Binding-site contacts:
Ligand atom C2 contacts residue TRP243 of chain 1.A at 3.8 Å (hydrophobic).
Ligand atom C1 contacts residue TYR65 of chain 1.A at 4.1 Å (hydrophobic).
Ligand atom C4 contacts residue TRP243 of chain 1.A at 4.0 Å (hydrophobic).
Ligand atom C8 contacts residue TYR44 of chain 1.B at 3.6 Å (hydrophobic).
Ligand atom C8 contacts residue PHE39 of chain 1.B at 3.2 Å (hydrophobic).
Ligand atom C7 contacts residue CYS170 of chain 1.A at 4.0 Å (hydrophobic).
Ligand atom C5 contacts residue CYS179 of chain 1.A at 4.2 Å (hydrophobic).
Ligand atom O contacts residue MET124 of chain 1.A at 3.5 Å.
Ligand atom C7 contacts residue CYS179 of chain 1.A at 3.5 Å (hydrophobic).
Ligand atom C7 contacts residue TYR44 of chain 1.B at 3.8 Å (hydrophobic).
Ligand atom O contacts residue CYS170 of chain 1.A at 3.1 Å (h-bond).
Ligand atom C6 contacts residue PHE176 of chain 1.A at 4.2 Å (hydrophobic).
Ligand atom C2 contacts residue TYR239 of chain 1.A at 3.9 Å (hydrophobic).
Ligand atom C4 contacts residue TYR65 of chain 1.A at 3.9 Å (hydrophobic).
Ligand atom C9 contacts residue PHE69 of chain 1.A at 4.5 Å (hydrophobic).
Ligand atom C7 contacts residue PHE176 of chain 1.A at 3.2 Å (hydrophobic).
Ligand atom C4 contacts residue TYR239 of chain 1.A at 4.0 Å (hydrophobic).
Ligand atom C6 contacts residue TYR65 of chain 1.A at 4.4 Å (hydrophobic).
Ligand atom C8 contacts residue MET124 of chain 1.A at 4.3 Å (hydrophobic).
Ligand atom C5 contacts residue ASP38 of chain 1.B at 4.3 Å.
Ligand atom C7 contacts residue ASP38 of chain 1.B at 4.3 Å.
Ligand atom C contacts residue TYR65 of chain 1.A at 4.3 Å (hydrophobic).
Ligand atom O contacts residue PHE176 of chain 1.A at 3.6 Å.
Ligand atom C9 contacts residue LEU294 of chain 1.A at 3.5 Å (hydrophobic).
Ligand atom O contacts residue TYR65 of chain 1.A at 4.4 Å.
Ligand atom C5 contacts residue TYR65 of chain 1.A at 3.8 Å (hydrophobic).
Ligand atom C9 contacts residue LEU341 of chain 1.A at 3.1 Å (hydrophobic).
Ligand atom C6 contacts residue CYS179 of chain 1.A at 3.2 Å (hydrophobic).
Ligand atom C5 contacts residue TYR239 of chain 1.A at 4.2 Å (hydrophobic).
Ligand atom C8 contacts residue TYR65 of chain 1.A at 3.7 Å (hydrophobic).
Ligand atom C9 contacts residue PHE298 of chain 1.A at 4.3 Å (hydrophobic).
Ligand atom C1 contacts residue LEU294 of chain 1.A at 4.2 Å (hydrophobic).
Ligand atom C3 contacts residue TYR239 of chain 1.A at 3.4 Å (hydrophobic).
Ligand atom C8 contacts residue ASP38 of chain 1.B at 3.7 Å.
Ligand atom C contacts residue PHE39 of chain 1.B at 4.0 Å (hydrophobic).
Ligand atom C9 contacts residue TYR65 of chain 1.A at 4.2 Å (hydrophobic).
Ligand atom O contacts residue CYS179 of chain 1.A at 3.5 Å (h-bond).
Ligand atom C6 contacts residue GLN178 of chain 1.A at 4.0 Å.
Ligand atom O contacts residue TYR44 of chain 1.B at 3.7 Å.
Ligand atom C3 contacts residue ASP38 of chain 1.B at 3.8 Å.

A protein and the small-molecule ligand that binds it are described below.
Small molecule (SMILES): CC(C)=CCC/C(C)=C/CO

Sequence of chain 1.A:
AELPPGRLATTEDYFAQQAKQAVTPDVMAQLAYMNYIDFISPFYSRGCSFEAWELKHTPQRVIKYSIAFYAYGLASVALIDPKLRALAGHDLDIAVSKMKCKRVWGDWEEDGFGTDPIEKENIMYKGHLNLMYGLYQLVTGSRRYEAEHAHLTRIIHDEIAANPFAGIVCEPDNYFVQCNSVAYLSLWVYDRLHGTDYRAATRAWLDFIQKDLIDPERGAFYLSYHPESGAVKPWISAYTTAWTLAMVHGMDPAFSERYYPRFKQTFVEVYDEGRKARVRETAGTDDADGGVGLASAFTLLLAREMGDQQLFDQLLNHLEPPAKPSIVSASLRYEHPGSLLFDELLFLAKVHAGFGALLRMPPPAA

Sequence of chain 1.B:
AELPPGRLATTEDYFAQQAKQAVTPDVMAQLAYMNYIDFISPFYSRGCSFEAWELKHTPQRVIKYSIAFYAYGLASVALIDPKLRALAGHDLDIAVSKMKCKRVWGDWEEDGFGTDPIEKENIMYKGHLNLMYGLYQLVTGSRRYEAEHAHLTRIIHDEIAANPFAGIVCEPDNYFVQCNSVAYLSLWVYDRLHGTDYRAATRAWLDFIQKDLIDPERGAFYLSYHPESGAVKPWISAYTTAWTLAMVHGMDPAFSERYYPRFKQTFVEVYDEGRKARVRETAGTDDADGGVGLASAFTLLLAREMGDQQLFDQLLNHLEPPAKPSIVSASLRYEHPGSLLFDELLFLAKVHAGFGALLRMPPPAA